Sequence of chain 1.B:
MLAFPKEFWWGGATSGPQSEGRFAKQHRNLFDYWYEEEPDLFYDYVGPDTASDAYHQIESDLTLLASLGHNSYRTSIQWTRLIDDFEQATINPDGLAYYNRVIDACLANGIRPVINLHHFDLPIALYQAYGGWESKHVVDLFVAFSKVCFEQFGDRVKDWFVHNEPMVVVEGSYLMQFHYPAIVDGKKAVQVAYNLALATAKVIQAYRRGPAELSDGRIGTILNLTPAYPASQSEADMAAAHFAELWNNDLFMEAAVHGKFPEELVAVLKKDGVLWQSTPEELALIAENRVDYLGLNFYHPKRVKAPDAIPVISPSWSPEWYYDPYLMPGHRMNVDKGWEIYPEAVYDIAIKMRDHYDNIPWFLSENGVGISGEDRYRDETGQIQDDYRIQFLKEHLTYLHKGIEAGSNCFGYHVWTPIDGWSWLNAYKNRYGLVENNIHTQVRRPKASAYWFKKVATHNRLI

A small-molecule ligand and the protein it binds are described below.
Small molecule (SMILES): O=P(O)(O)OCC1[C@@H](O)[C@H](O)C(O)[C@@H](O)[C@@H]1O

Binding-site contacts:
Ligand atom C2 contacts residue TRP424 of chain 1.B at 3.8 Å (hydrophobic).
Ligand atom P10 contacts residue LYS337 of chain 1.B at 3.8 Å.
Ligand atom C4 contacts residue HIS119 of chain 1.B at 3.9 Å.
Ligand atom O13 contacts residue TYR432 of chain 1.B at 2.6 Å (h-bond).
Ligand atom O12 contacts residue SER423 of chain 1.B at 2.6 Å (h-bond).
Ligand atom O15 contacts residue GLN18 of chain 1.B at 3.0 Å (h-bond).
Ligand atom C8 contacts residue TYR432 of chain 1.B at 3.4 Å (hydrophobic).
Ligand atom O13 contacts residue LYS337 of chain 1.B at 2.8 Å (salt-bridge).
Ligand atom O16 contacts residue TRP424 of chain 1.B at 3.0 Å (h-bond).
Ligand atom O11 contacts residue EDO1 of chain 1.S at 2.5 Å (h-bond).
Ligand atom C4 contacts residue GLU366 of chain 1.B at 2.5 Å.
Ligand atom C7 contacts residue GLU366 of chain 1.B at 2.9 Å.
Ligand atom C3 contacts residue GLN18 of chain 1.B at 3.9 Å.
Ligand atom C3 contacts residue GLU366 of chain 1.B at 3.0 Å.
Ligand atom P10 contacts residue SER423 of chain 1.B at 3.8 Å.
Ligand atom O15 contacts residue SER423 of chain 1.B at 3.7 Å.
Ligand atom O14 contacts residue GLU366 of chain 1.B at 3.6 Å (salt-bridge).
Ligand atom C6 contacts residue GLU366 of chain 1.B at 2.3 Å.
Ligand atom C5 contacts residue GLU366 of chain 1.B at 1.4 Å.
Ligand atom O17 contacts residue ASN164 of chain 1.B at 3.3 Å (h-bond).
Ligand atom C3 contacts residue TRP416 of chain 1.B at 3.5 Å (hydrophobic).
Ligand atom O12 contacts residue TRP424 of chain 1.B at 3.8 Å.
Ligand atom O16 contacts residue GLN18 of chain 1.B at 2.8 Å (h-bond).
Ligand atom O9 contacts residue TRP339 of chain 1.B at 3.6 Å.
Ligand atom O17 contacts residue HIS119 of chain 1.B at 3.0 Å (h-bond).
Ligand atom O14 contacts residue EDO1 of chain 1.S at 3.3 Å (h-bond).
Ligand atom O16 contacts residue TRP416 of chain 1.B at 3.7 Å.
Ligand atom O15 contacts residue TRP416 of chain 1.B at 3.5 Å (h-bond).
Ligand atom O17 contacts residue GLU366 of chain 1.B at 3.0 Å (salt-bridge).
Ligand atom O14 contacts residue TYR299 of chain 1.B at 3.5 Å.
Ligand atom O16 contacts residue HIS119 of chain 1.B at 3.0 Å (h-bond).
Ligand atom P10 contacts residue TYR432 of chain 1.B at 3.6 Å.
Ligand atom O11 contacts residue LYS337 of chain 1.B at 3.5 Å (salt-bridge).
Ligand atom C7 contacts residue TRP416 of chain 1.B at 3.9 Å (hydrophobic).
Ligand atom C5 contacts residue TYR299 of chain 1.B at 3.8 Å (hydrophobic).
Ligand atom O9 contacts residue TYR432 of chain 1.B at 3.4 Å (h-bond).
Ligand atom P10 contacts residue EDO1 of chain 1.S at 3.6 Å.
Ligand atom O9 contacts residue EDO1 of chain 1.S at 3.5 Å (h-bond).
Ligand atom C2 contacts residue GLU366 of chain 1.B at 3.5 Å.
Ligand atom O15 contacts residue TRP424 of chain 1.B at 3.6 Å.